Binding-site contacts:
Ligand atom CG contacts residue ASN94 of chain 1.D at 3.9 Å.
Ligand atom O contacts residue GLN9 of chain 1.D at 3.2 Å (h-bond).
Ligand atom O contacts residue ASN94 of chain 1.D at 3.2 Å (h-bond).
Ligand atom CD1 contacts residue ARG93 of chain 1.D at 3.7 Å.
Ligand atom NH2 contacts residue GLN9 of chain 1.D at 3.4 Å (h-bond).
Ligand atom CG2 contacts residue LEU86 of chain 1.D at 3.9 Å (hydrophobic).
Ligand atom CD1 contacts residue ILE69 of chain 1.D at 3.6 Å (hydrophobic).
Ligand atom O contacts residue PHE90 of chain 1.D at 3.4 Å.
Ligand atom CG contacts residue PHE90 of chain 1.D at 3.6 Å (hydrophobic).
Ligand atom CG1 contacts residue ARG93 of chain 1.D at 3.8 Å.
Ligand atom N contacts residue ASN94 of chain 1.D at 3.2 Å (h-bond).
Ligand atom CD2 contacts residue PRO95 of chain 1.D at 3.5 Å (hydrophobic).
Ligand atom CZ contacts residue GLN9 of chain 1.D at 3.8 Å.
Ligand atom OD1 contacts residue ARG65 of chain 1.D at 3.4 Å (salt-bridge).
Ligand atom CG contacts residue SER61 of chain 1.D at 3.3 Å.
Ligand atom NH1 contacts residue GLN9 of chain 1.D at 3.4 Å (h-bond).
Ligand atom CZ contacts residue GLN9 of chain 1.D at 3.8 Å.
Ligand atom CD1 contacts residue LEU85 of chain 1.D at 3.7 Å (hydrophobic).
Ligand atom CE2 contacts residue ALA12 of chain 1.D at 3.5 Å (hydrophobic).
Ligand atom CG contacts residue ARG65 of chain 1.D at 3.9 Å.
Ligand atom O contacts residue ARG65 of chain 1.D at 2.8 Å (salt-bridge).
Ligand atom CD1 contacts residue LEU82 of chain 1.D at 3.7 Å (hydrophobic).
Ligand atom CD2 contacts residue LEU68 of chain 1.D at 3.6 Å (hydrophobic).
Ligand atom CD2 contacts residue ARG93 of chain 1.D at 3.7 Å.
Ligand atom CE1 contacts residue LEU54 of chain 1.D at 3.9 Å (hydrophobic).
Ligand atom CE2 contacts residue LEU54 of chain 1.D at 3.6 Å (hydrophobic).
Ligand atom CA contacts residue ASN94 of chain 1.D at 3.6 Å.
Ligand atom CG2 contacts residue PHE90 of chain 1.D at 3.4 Å (hydrophobic).
Ligand atom CD2 contacts residue ARG65 of chain 1.D at 3.9 Å.
Ligand atom C contacts residue ASN94 of chain 1.D at 3.8 Å.
Ligand atom CB contacts residue GLN9 of chain 1.D at 3.7 Å.
Ligand atom C contacts residue GLN9 of chain 1.D at 3.6 Å.
Ligand atom CZ contacts residue LEU54 of chain 1.D at 3.4 Å (hydrophobic).
Ligand atom CZ contacts residue LEU8 of chain 1.D at 3.5 Å (hydrophobic).
Ligand atom CD2 contacts residue ILE69 of chain 1.D at 3.5 Å (hydrophobic).
Ligand atom CD contacts residue ARG65 of chain 1.D at 3.4 Å.
Ligand atom N contacts residue GLN9 of chain 1.D at 3.9 Å.
Ligand atom CE2 contacts residue LEU8 of chain 1.D at 3.5 Å (hydrophobic).
Ligand atom CB contacts residue PHE57 of chain 1.D at 3.5 Å (hydrophobic).
Ligand atom CD1 contacts residue LEU86 of chain 1.D at 3.8 Å (hydrophobic).

Sequence of chain 1.D:
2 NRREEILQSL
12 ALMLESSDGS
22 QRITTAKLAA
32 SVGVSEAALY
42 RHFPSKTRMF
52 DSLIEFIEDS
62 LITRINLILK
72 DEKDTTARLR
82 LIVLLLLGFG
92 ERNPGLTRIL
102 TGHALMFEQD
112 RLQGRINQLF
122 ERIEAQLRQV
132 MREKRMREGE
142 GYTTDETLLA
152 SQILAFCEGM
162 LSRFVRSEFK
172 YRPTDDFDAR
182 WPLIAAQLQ

A small-molecule ligand and the protein it binds are described below.
Small molecule (SMILES): CC[C@H](C)[C@H](NC(=O)[C@H](CC(=O)O)NC(=O)[C@@H](N)CC(C)C)C(=O)N1CCC[C@H]1C(=O)N[C@@H](C)C(=O)N[C@@H](Cc1ccccc1)C(=O)N[C@@H](CC(C)C)C(=O)N[C@@H](CCCN=C(N)N)C(=O)O